The protein below binds the small molecule below.
Small molecule (SMILES): CC(=O)N[C@@H]1[C@@H](O)[C@H](O)[C@@H](CO)O[C@H]1O

Sequence of chain 1.A:
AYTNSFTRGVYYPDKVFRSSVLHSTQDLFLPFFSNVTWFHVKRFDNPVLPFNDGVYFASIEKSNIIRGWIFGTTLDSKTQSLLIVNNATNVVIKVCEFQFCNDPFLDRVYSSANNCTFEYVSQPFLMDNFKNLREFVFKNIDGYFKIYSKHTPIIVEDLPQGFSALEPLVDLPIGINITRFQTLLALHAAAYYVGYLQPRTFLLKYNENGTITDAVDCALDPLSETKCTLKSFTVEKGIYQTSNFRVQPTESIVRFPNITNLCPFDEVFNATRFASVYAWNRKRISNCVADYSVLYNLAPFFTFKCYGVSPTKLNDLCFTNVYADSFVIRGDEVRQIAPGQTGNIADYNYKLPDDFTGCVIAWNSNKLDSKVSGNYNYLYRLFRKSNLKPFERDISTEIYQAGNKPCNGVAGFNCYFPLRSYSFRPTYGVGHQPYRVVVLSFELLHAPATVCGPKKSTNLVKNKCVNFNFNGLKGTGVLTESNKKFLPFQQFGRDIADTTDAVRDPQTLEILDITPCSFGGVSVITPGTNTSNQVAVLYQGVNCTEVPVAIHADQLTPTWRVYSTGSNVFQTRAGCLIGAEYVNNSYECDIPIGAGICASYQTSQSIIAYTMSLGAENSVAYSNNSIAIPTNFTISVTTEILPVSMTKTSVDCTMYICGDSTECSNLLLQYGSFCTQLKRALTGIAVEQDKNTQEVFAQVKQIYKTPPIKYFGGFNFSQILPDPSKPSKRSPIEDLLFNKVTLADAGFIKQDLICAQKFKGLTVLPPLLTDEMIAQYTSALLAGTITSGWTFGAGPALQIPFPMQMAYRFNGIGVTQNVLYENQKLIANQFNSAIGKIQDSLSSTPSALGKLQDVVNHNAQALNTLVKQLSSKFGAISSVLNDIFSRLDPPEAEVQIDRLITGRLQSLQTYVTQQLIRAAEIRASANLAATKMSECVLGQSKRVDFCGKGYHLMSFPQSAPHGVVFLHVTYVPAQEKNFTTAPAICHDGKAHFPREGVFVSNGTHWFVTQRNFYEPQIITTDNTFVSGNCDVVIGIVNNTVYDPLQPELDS

Binding-site contacts:
Ligand atom O6 contacts residue ASN1131 of chain 1.A at 4.5 Å.
Ligand atom C8 contacts residue ASN1131 of chain 1.A at 4.3 Å.
Ligand atom C4 contacts residue ASN1131 of chain 1.A at 4.2 Å.
Ligand atom C2 contacts residue ASN1131 of chain 1.A at 2.5 Å.
Ligand atom C7 contacts residue ASN1131 of chain 1.A at 3.1 Å.
Ligand atom C3 contacts residue ASN1131 of chain 1.A at 3.8 Å.
Ligand atom C5 contacts residue ASN1131 of chain 1.A at 3.6 Å.
Ligand atom O5 contacts residue ASN1131 of chain 1.A at 2.3 Å (h-bond).
Ligand atom O7 contacts residue ASN1131 of chain 1.A at 2.7 Å (h-bond).
Ligand atom N2 contacts residue ASN1131 of chain 1.A at 3.0 Å (h-bond).
Ligand atom C1 contacts residue ASN1131 of chain 1.A at 1.4 Å.